A small-molecule ligand and the protein it binds are described below.
Small molecule (SMILES): NCC1(CC(=O)O)CCCCC1

Sequence of chain 2.A:
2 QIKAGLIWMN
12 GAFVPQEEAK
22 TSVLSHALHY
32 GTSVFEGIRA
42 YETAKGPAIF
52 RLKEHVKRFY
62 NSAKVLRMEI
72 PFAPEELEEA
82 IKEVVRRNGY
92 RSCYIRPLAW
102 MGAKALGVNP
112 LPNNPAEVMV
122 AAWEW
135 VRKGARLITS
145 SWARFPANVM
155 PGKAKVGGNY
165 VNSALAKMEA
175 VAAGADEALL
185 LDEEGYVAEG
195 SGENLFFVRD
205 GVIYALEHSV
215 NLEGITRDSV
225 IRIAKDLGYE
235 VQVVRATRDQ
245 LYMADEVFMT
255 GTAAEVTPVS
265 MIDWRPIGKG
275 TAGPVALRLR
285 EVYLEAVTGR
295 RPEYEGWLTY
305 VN

Binding-site contacts:
Ligand atom C3 contacts residue PLP1 of chain 2.D at 3.9 Å.
Ligand atom C2 contacts residue GLY196 of chain 2.A at 3.7 Å.
Ligand atom C3R contacts residue ARG97 of chain 2.A at 3.6 Å.
Ligand atom C5R contacts residue GLY196 of chain 2.A at 4.5 Å.
Ligand atom C6R contacts residue PLP1 of chain 2.D at 4.0 Å.
Ligand atom C contacts residue PLP1 of chain 2.D at 4.5 Å.
Ligand atom C3R contacts residue TYR95 of chain 2.A at 4.2 Å (hydrophobic).
Ligand atom OA contacts residue GLY196 of chain 2.A at 3.5 Å (h-bond).
Ligand atom OB contacts residue THR256 of chain 2.A at 3.2 Å (h-bond).
Ligand atom C2 contacts residue ALA257 of chain 2.A at 4.3 Å (hydrophobic).
Ligand atom OA contacts residue GLY255 of chain 2.A at 3.4 Å.
Ligand atom C1R contacts residue GLY196 of chain 2.A at 4.0 Å.
Ligand atom C3R contacts residue TYR31 of chain 1.C at 3.7 Å (hydrophobic).
Ligand atom C3 contacts residue GLY196 of chain 2.A at 3.2 Å.
Ligand atom C4R contacts residue ARG97 of chain 2.A at 4.2 Å.
Ligand atom C5R contacts residue TYR164 of chain 2.A at 4.1 Å (hydrophobic).
Ligand atom C5R contacts residue VAL109 of chain 1.C at 4.0 Å (hydrophobic).
Ligand atom N1 contacts residue GLY196 of chain 2.A at 3.5 Å (h-bond).
Ligand atom C4R contacts residue PHE36 of chain 2.A at 4.3 Å (hydrophobic).
Ligand atom OB contacts residue GLY255 of chain 2.A at 4.0 Å.
Ligand atom C contacts residue ALA258 of chain 2.A at 4.1 Å (hydrophobic).
Ligand atom C4R contacts residue TYR164 of chain 2.A at 4.4 Å (hydrophobic).
Ligand atom OB contacts residue ALA258 of chain 2.A at 4.3 Å.
Ligand atom C contacts residue GLY196 of chain 2.A at 3.9 Å.
Ligand atom C4R contacts residue TYR31 of chain 1.C at 3.7 Å (hydrophobic).
Ligand atom C contacts residue ALA257 of chain 2.A at 3.3 Å (hydrophobic).
Ligand atom OA contacts residue ALA258 of chain 2.A at 3.2 Å (h-bond).
Ligand atom OB contacts residue ALA257 of chain 2.A at 2.7 Å (h-bond).
Ligand atom C4R contacts residue VAL109 of chain 1.C at 4.5 Å (hydrophobic).
Ligand atom C2R contacts residue ARG97 of chain 2.A at 4.3 Å.
Ligand atom N1 contacts residue GLU197 of chain 2.A at 3.1 Å (salt-bridge).
Ligand atom C6R contacts residue GLY196 of chain 2.A at 3.7 Å.
Ligand atom OB contacts residue PLP1 of chain 2.D at 4.1 Å.
Ligand atom C2R contacts residue TYR95 of chain 2.A at 3.8 Å (hydrophobic).
Ligand atom C contacts residue GLY255 of chain 2.A at 4.0 Å.
Ligand atom OA contacts residue ALA257 of chain 2.A at 3.3 Å (h-bond).
Ligand atom C contacts residue THR256 of chain 2.A at 3.6 Å.
Ligand atom OA contacts residue THR256 of chain 2.A at 3.5 Å (h-bond).

Sequence of chain 1.C:
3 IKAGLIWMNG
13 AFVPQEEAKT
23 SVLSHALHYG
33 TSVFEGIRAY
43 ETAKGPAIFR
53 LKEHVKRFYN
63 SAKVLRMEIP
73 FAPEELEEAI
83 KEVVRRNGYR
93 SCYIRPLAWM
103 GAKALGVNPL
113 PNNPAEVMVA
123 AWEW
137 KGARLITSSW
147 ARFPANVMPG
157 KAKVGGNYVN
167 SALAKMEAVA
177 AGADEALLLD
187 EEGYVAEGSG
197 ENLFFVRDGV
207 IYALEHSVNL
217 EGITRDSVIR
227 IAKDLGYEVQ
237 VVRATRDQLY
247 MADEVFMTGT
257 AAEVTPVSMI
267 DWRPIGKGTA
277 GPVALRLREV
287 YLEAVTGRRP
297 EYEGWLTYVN